Binding-site contacts:
Ligand atom O5 contacts residue ASN154 of chain 18.C at 2.3 Å (h-bond).
Ligand atom O7 contacts residue ASN154 of chain 18.C at 3.2 Å (h-bond).
Ligand atom C5 contacts residue ASN154 of chain 18.C at 3.6 Å.
Ligand atom C3 contacts residue GLU155 of chain 18.C at 3.7 Å.
Ligand atom O5 contacts residue HIS104 of chain 18.A at 3.1 Å (h-bond).
Ligand atom C1 contacts residue GLU155 of chain 18.C at 3.9 Å.
Ligand atom C4 contacts residue ASN154 of chain 18.C at 4.2 Å.
Ligand atom C8 contacts residue GLU155 of chain 18.C at 3.8 Å.
Ligand atom O3 contacts residue GLU155 of chain 18.C at 4.3 Å.
Ligand atom C8 contacts residue ASN154 of chain 18.C at 3.6 Å.
Ligand atom N2 contacts residue ASN154 of chain 18.C at 2.9 Å (h-bond).
Ligand atom C5 contacts residue HIS104 of chain 18.A at 3.6 Å.
Ligand atom C7 contacts residue GLU155 of chain 18.C at 3.9 Å.
Ligand atom C1 contacts residue HIS104 of chain 18.A at 3.4 Å.
Ligand atom C2 contacts residue GLU155 of chain 18.C at 3.7 Å.
Ligand atom N2 contacts residue GLU155 of chain 18.C at 3.0 Å (salt-bridge).
Ligand atom C6 contacts residue HIS104 of chain 18.A at 4.0 Å.
Ligand atom C2 contacts residue ASN154 of chain 18.C at 2.4 Å.
Ligand atom C7 contacts residue ASN154 of chain 18.C at 3.3 Å.
Ligand atom C1 contacts residue ASN154 of chain 18.C at 1.4 Å.
Ligand atom C3 contacts residue ASN154 of chain 18.C at 3.7 Å.

Sequence of chain 18.C:
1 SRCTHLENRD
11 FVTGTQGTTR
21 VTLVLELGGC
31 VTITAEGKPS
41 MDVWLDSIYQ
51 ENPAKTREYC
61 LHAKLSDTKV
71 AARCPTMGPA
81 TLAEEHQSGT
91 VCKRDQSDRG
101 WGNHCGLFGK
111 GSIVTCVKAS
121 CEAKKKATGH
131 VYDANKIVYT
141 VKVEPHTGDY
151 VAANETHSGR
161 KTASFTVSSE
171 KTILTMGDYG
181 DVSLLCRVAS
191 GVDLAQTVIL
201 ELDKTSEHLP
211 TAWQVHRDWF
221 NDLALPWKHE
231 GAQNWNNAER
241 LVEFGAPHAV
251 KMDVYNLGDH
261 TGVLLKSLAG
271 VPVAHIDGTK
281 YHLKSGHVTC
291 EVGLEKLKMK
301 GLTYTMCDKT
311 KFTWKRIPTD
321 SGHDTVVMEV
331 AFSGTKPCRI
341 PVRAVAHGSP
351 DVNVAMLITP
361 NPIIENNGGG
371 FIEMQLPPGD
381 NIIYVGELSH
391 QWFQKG

A protein and the small-molecule ligand that binds it are described below.
Small molecule (SMILES): CC(=O)N[C@@H]1[C@@H](O)[C@H](O)[C@@H](CO)O[C@H]1O

Sequence of chain 18.A:
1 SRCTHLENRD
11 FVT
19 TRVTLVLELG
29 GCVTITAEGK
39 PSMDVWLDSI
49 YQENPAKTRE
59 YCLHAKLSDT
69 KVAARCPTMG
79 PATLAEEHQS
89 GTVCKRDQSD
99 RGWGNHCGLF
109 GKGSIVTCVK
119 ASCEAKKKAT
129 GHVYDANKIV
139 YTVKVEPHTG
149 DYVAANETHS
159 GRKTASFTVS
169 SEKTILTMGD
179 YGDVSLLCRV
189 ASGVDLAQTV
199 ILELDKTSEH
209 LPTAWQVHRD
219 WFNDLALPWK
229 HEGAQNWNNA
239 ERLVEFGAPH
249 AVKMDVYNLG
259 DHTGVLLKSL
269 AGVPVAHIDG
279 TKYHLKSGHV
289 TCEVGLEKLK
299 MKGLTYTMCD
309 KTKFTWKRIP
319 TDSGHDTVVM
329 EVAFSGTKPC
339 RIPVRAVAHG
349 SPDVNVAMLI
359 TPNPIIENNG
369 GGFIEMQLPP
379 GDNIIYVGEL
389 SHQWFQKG